Sequence of chain 1.A:
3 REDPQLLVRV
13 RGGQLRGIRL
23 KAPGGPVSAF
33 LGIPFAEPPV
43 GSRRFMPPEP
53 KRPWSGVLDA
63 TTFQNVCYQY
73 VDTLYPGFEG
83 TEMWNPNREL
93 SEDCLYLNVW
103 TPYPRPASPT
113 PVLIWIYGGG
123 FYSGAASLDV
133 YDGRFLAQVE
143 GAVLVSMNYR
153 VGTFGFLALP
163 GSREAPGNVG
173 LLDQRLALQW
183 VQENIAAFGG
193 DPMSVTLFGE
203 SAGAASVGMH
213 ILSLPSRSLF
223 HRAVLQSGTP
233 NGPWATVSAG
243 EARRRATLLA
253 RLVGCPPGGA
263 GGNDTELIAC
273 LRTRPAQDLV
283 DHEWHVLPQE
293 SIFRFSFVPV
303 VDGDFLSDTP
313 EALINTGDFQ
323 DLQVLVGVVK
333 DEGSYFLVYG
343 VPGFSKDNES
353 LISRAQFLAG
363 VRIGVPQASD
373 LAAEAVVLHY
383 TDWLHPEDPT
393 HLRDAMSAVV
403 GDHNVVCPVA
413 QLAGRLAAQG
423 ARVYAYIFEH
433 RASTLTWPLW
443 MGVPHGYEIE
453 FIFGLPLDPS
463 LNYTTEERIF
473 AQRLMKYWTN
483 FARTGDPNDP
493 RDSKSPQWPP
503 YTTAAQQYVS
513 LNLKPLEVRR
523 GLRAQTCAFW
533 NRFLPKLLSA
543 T

Binding-site contacts:
Ligand atom O7 contacts residue ASN265 of chain 1.A at 4.5 Å.
Ligand atom N2 contacts residue ASN265 of chain 1.A at 2.8 Å (h-bond).
Ligand atom C7 contacts residue THR267 of chain 1.A at 4.5 Å.
Ligand atom C1 contacts residue GLU268 of chain 1.A at 3.5 Å.
Ligand atom O5 contacts residue GLU268 of chain 1.A at 3.6 Å.
Ligand atom C3 contacts residue ASN265 of chain 1.A at 3.8 Å.
Ligand atom C8 contacts residue ASN265 of chain 1.A at 4.2 Å.
Ligand atom C5 contacts residue GLU268 of chain 1.A at 4.0 Å.
Ligand atom C1 contacts residue ASN265 of chain 1.A at 1.4 Å.
Ligand atom C4 contacts residue ASN265 of chain 1.A at 4.3 Å.
Ligand atom O6 contacts residue GLU268 of chain 1.A at 4.3 Å.
Ligand atom O7 contacts residue THR267 of chain 1.A at 3.8 Å.
Ligand atom C5 contacts residue ASN265 of chain 1.A at 3.7 Å.
Ligand atom C2 contacts residue ASN265 of chain 1.A at 2.5 Å.
Ligand atom O6 contacts residue ASN265 of chain 1.A at 4.1 Å.
Ligand atom O5 contacts residue ASN265 of chain 1.A at 2.5 Å (h-bond).
Ligand atom C7 contacts residue ASN265 of chain 1.A at 3.7 Å.

The small molecule below binds the protein below.
Small molecule (SMILES): CC(=O)N[C@@H]1[C@@H](O)[C@H](O)[C@@H](CO)O[C@H]1O